Binding-site contacts:
Ligand atom C2 contacts residue GLY150 of chain 14.C at 3.8 Å.
Ligand atom C5 contacts residue THR156 of chain 14.C at 3.8 Å.
Ligand atom O6 contacts residue MET151 of chain 14.C at 4.4 Å.
Ligand atom C7 contacts residue ASN154 of chain 14.C at 3.7 Å.
Ligand atom C6 contacts residue THR156 of chain 14.C at 3.9 Å.
Ligand atom C5 contacts residue MET151 of chain 14.C at 3.8 Å (hydrophobic).
Ligand atom C1 contacts residue GLY150 of chain 14.C at 4.0 Å.
Ligand atom O7 contacts residue ASN154 of chain 14.C at 4.0 Å.
Ligand atom N2 contacts residue GLY150 of chain 14.C at 3.5 Å (h-bond).
Ligand atom O5 contacts residue THR156 of chain 14.C at 3.8 Å.
Ligand atom O7 contacts residue HIS148 of chain 14.C at 3.6 Å.
Ligand atom C5 contacts residue THR156 of chain 14.C at 4.1 Å.
Ligand atom C2 contacts residue ASN154 of chain 14.C at 2.4 Å.
Ligand atom C6 contacts residue ASP161 of chain 14.C at 3.7 Å.
Ligand atom C6 contacts residue ASN157 of chain 14.C at 3.7 Å.
Ligand atom C7 contacts residue GLY150 of chain 14.C at 3.1 Å.
Ligand atom C2 contacts residue MET151 of chain 14.C at 4.3 Å (hydrophobic).
Ligand atom C1 contacts residue ASN154 of chain 14.C at 1.4 Å.
Ligand atom O7 contacts residue GLY150 of chain 14.C at 2.9 Å (h-bond).
Ligand atom C1 contacts residue MET151 of chain 14.C at 4.2 Å (hydrophobic).
Ligand atom O5 contacts residue ASN157 of chain 14.C at 4.2 Å.
Ligand atom O5 contacts residue ASN154 of chain 14.C at 2.3 Å (h-bond).
Ligand atom O5 contacts residue MET151 of chain 14.C at 3.9 Å.
Ligand atom C5 contacts residue ASN154 of chain 14.C at 3.6 Å.
Ligand atom C8 contacts residue THR156 of chain 14.C at 4.2 Å.
Ligand atom C8 contacts residue GLY150 of chain 14.C at 3.7 Å.
Ligand atom C6 contacts residue THR156 of chain 14.C at 3.8 Å.
Ligand atom C3 contacts residue MET151 of chain 14.C at 4.1 Å (hydrophobic).
Ligand atom C3 contacts residue ASN154 of chain 14.C at 3.8 Å.
Ligand atom O5 contacts residue THR156 of chain 14.C at 4.1 Å.
Ligand atom C4 contacts residue ASN154 of chain 14.C at 4.2 Å.
Ligand atom C8 contacts residue ASN157 of chain 14.C at 3.3 Å.
Ligand atom C4 contacts residue MET151 of chain 14.C at 3.9 Å (hydrophobic).
Ligand atom C1 contacts residue THR156 of chain 14.C at 4.2 Å.
Ligand atom N2 contacts residue ASN154 of chain 14.C at 2.9 Å (h-bond).

Sequence of chain 14.C:
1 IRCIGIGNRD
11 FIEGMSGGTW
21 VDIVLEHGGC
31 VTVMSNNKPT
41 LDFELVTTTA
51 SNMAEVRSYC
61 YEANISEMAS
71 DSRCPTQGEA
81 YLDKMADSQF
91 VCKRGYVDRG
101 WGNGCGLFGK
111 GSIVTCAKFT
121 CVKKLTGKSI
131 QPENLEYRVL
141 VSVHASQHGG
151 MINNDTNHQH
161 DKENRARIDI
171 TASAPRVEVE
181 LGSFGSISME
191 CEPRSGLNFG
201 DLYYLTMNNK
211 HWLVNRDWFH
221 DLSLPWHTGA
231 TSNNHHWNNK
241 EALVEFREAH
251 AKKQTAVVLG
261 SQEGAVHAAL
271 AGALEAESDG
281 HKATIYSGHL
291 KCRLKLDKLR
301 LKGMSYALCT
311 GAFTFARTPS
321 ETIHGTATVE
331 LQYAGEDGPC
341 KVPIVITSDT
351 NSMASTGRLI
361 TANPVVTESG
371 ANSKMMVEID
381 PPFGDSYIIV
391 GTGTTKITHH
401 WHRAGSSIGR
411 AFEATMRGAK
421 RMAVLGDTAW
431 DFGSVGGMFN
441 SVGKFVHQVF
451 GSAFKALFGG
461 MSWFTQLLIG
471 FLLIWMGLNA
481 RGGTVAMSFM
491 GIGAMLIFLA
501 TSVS

The protein below binds the small molecule below.
Small molecule (SMILES): CC(=O)N[C@H]1[C@H](O[C@H]2[C@H](O)[C@@H](NC(C)=O)CO[C@@H]2CO[C@@H]2O[C@@H](C)[C@@H](O)[C@@H](O)[C@@H]2O)O[C@H](CO)[C@@H](O)[C@@H]1O